Binding-site contacts:
Ligand atom O12 contacts residue ZN1 of chain 1.C at 3.8 Å.
Ligand atom P09 contacts residue ZN1 of chain 1.C at 2.9 Å.
Ligand atom O11 contacts residue HIS152 of chain 1.A at 3.4 Å (h-bond).
Ligand atom O10 contacts residue ZN1 of chain 1.B at 3.9 Å.
Ligand atom O10 contacts residue ACT1 of chain 1.E at 2.8 Å (h-bond).
Ligand atom P09 contacts residue HIS85 of chain 1.A at 3.8 Å.
Ligand atom C07 contacts residue ASN183 of chain 1.A at 3.9 Å.
Ligand atom O11 contacts residue CYS171 of chain 1.A at 3.5 Å (h-bond).
Ligand atom O16 contacts residue ASN183 of chain 1.A at 4.0 Å.
Ligand atom P09 contacts residue HIS152 of chain 1.A at 3.9 Å.
Ligand atom O02 contacts residue VAL36 of chain 1.A at 4.1 Å.
Ligand atom O11 contacts residue HIS83 of chain 1.A at 3.3 Å (h-bond).
Ligand atom P09 contacts residue ACT1 of chain 1.E at 3.8 Å.
Ligand atom C04 contacts residue VAL36 of chain 1.A at 4.0 Å (hydrophobic).
Ligand atom O10 contacts residue ZN1 of chain 1.C at 1.9 Å.
Ligand atom O10 contacts residue ASP87 of chain 1.A at 3.0 Å (salt-bridge).
Ligand atom C13 contacts residue ASN183 of chain 1.A at 3.3 Å.
Ligand atom C17 contacts residue MET30 of chain 1.A at 3.9 Å (hydrophobic).
Ligand atom O12 contacts residue HIS152 of chain 1.A at 3.1 Å.
Ligand atom C04 contacts residue ACT1 of chain 1.E at 3.7 Å.
Ligand atom C05 contacts residue ACT1 of chain 1.E at 3.8 Å.
Ligand atom O12 contacts residue HIS85 of chain 1.A at 3.4 Å (h-bond).
Ligand atom P09 contacts residue ZN1 of chain 1.B at 2.9 Å.
Ligand atom O12 contacts residue ZN1 of chain 1.B at 2.9 Å.
Ligand atom O02 contacts residue PHE33 of chain 1.A at 3.5 Å.
Ligand atom O12 contacts residue ASN183 of chain 1.A at 2.8 Å (h-bond).
Ligand atom P09 contacts residue ASP87 of chain 1.A at 3.4 Å.
Ligand atom O11 contacts residue ZN1 of chain 1.C at 3.0 Å.
Ligand atom O11 contacts residue ASP87 of chain 1.A at 2.7 Å (salt-bridge).
Ligand atom O11 contacts residue ZN1 of chain 1.B at 1.9 Å.
Ligand atom O15 contacts residue ASN183 of chain 1.A at 3.6 Å (h-bond).
Ligand atom C18 contacts residue MET30 of chain 1.A at 4.0 Å (hydrophobic).
Ligand atom C01 contacts residue VAL36 of chain 1.A at 4.0 Å (hydrophobic).
Ligand atom O11 contacts residue HIS85 of chain 1.A at 3.1 Å (h-bond).
Ligand atom C08 contacts residue ASP87 of chain 1.A at 3.7 Å.
Ligand atom O10 contacts residue CYS171 of chain 1.A at 3.8 Å.
Ligand atom C05 contacts residue TRP56 of chain 1.A at 4.0 Å (hydrophobic).
Ligand atom C14 contacts residue ASN183 of chain 1.A at 3.4 Å.
Ligand atom O10 contacts residue HIS213 of chain 1.A at 3.0 Å (h-bond).
Ligand atom O12 contacts residue ACT1 of chain 1.E at 3.9 Å.

The protein below binds the small molecule below.
Small molecule (SMILES): COc1ccc2c(CP(=O)(O)O)cc(=O)oc2c1

Sequence of chain 1.A:
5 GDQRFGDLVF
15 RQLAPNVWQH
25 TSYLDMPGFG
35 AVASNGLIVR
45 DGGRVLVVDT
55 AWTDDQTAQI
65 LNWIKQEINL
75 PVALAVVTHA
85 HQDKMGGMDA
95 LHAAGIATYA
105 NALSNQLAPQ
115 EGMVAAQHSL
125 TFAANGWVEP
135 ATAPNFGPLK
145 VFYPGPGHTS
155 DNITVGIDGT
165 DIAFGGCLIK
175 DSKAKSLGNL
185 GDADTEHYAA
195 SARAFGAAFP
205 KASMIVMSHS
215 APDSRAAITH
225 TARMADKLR